This protein binds this small molecule.
Small molecule (SMILES): CC(=O)N[C@@H]1[C@@H](O)[C@H](O)[C@@H](CO)O[C@H]1O

Binding-site contacts:
Ligand atom C8 contacts residue PHE118 of chain 1.B at 4.1 Å (hydrophobic).
Ligand atom O7 contacts residue ASN108 of chain 1.B at 3.6 Å (h-bond).
Ligand atom C7 contacts residue PHE118 of chain 1.B at 4.3 Å (hydrophobic).
Ligand atom O7 contacts residue ASN148 of chain 1.B at 4.5 Å.
Ligand atom C1 contacts residue ASN108 of chain 1.B at 1.4 Å.
Ligand atom O5 contacts residue ASN108 of chain 1.B at 2.4 Å (h-bond).
Ligand atom O3 contacts residue ASP144 of chain 1.B at 2.6 Å (salt-bridge).
Ligand atom O4 contacts residue ASP144 of chain 1.B at 4.5 Å.
Ligand atom N2 contacts residue ASN108 of chain 1.B at 3.0 Å (h-bond).
Ligand atom O7 contacts residue ASP144 of chain 1.B at 3.0 Å.
Ligand atom C8 contacts residue ASN148 of chain 1.B at 4.0 Å.
Ligand atom O3 contacts residue ASN148 of chain 1.B at 4.0 Å.
Ligand atom C7 contacts residue ASN148 of chain 1.B at 4.2 Å.
Ligand atom N2 contacts residue PHE118 of chain 1.B at 4.0 Å.
Ligand atom C3 contacts residue ASN108 of chain 1.B at 3.8 Å.
Ligand atom C4 contacts residue ASN108 of chain 1.B at 4.2 Å.
Ligand atom C7 contacts residue TYR142 of chain 1.B at 4.5 Å (hydrophobic).
Ligand atom C5 contacts residue ASN108 of chain 1.B at 3.7 Å.
Ligand atom O7 contacts residue CYS143 of chain 1.B at 3.8 Å.
Ligand atom C7 contacts residue ASP144 of chain 1.B at 3.5 Å.
Ligand atom C8 contacts residue ASP144 of chain 1.B at 4.3 Å.
Ligand atom C2 contacts residue ASP144 of chain 1.B at 3.4 Å.
Ligand atom O7 contacts residue TYR142 of chain 1.B at 3.7 Å.
Ligand atom C7 contacts residue ASN108 of chain 1.B at 3.5 Å.
Ligand atom C2 contacts residue ASN108 of chain 1.B at 2.4 Å.
Ligand atom C4 contacts residue ASP144 of chain 1.B at 3.7 Å.
Ligand atom C8 contacts residue GLY107 of chain 1.B at 4.2 Å.
Ligand atom N2 contacts residue ASP144 of chain 1.B at 4.1 Å.
Ligand atom C1 contacts residue PHE118 of chain 1.B at 4.4 Å (hydrophobic).
Ligand atom C3 contacts residue ASP144 of chain 1.B at 3.4 Å.

Sequence of chain 1.B:
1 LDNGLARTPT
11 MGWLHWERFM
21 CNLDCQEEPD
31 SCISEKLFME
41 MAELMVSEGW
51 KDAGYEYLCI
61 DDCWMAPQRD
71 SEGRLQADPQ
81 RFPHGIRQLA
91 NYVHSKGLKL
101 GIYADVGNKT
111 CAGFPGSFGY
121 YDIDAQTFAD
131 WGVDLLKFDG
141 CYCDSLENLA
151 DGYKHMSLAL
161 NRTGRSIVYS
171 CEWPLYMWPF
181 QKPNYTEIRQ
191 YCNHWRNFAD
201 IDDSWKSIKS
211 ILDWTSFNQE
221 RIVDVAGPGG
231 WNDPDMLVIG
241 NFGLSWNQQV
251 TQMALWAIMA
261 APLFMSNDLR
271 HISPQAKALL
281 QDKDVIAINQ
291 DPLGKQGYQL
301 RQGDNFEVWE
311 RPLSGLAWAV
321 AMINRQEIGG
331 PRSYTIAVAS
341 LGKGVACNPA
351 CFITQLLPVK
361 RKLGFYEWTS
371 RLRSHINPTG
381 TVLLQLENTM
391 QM